This protein binds this small molecule.
Small molecule (SMILES): Nc1nc2c(ncn2[C@@H]2O[C@H](CO[P](=O)(O)O[P](=O)(O)NP(=O)(O)O)[C@@H](O)[C@H]2O)c(=O)[nH]1

Binding-site contacts:
Ligand atom O6 contacts residue SER173 of chain 1.GB at 2.6 Å (h-bond).
Ligand atom O5' contacts residue THR26 of chain 1.GB at 3.3 Å (h-bond).
Ligand atom PG contacts residue PRO82 of chain 1.GB at 3.4 Å.
Ligand atom O2B contacts residue MG1 of chain 1.QLB at 2.0 Å.
Ligand atom O2A contacts residue THR25 of chain 1.GB at 3.7 Å.
Ligand atom N3B contacts residue MG1 of chain 1.QLB at 3.2 Å.
Ligand atom O1G contacts residue ILE60 of chain 1.GB at 3.6 Å.
Ligand atom O6 contacts residue LEU175 of chain 1.GB at 3.5 Å (h-bond).
Ligand atom O1A contacts residue GLY23 of chain 1.GB at 3.3 Å.
Ligand atom C5 contacts residue ASN135 of chain 1.GB at 3.4 Å.
Ligand atom O6 contacts residue ALA174 of chain 1.GB at 2.7 Å (h-bond).
Ligand atom O1B contacts residue HIS22 of chain 1.GB at 3.1 Å (h-bond).
Ligand atom O2G contacts residue HIS84 of chain 1.GB at 3.2 Å.
Ligand atom O3G contacts residue MG1 of chain 1.QLB at 2.0 Å.
Ligand atom O6 contacts residue ASN135 of chain 1.GB at 3.0 Å (h-bond).
Ligand atom O1B contacts residue GLY23 of chain 1.GB at 3.1 Å (h-bond).
Ligand atom N7 contacts residue ASN135 of chain 1.GB at 3.0 Å (h-bond).
Ligand atom C6 contacts residue SER173 of chain 1.GB at 3.4 Å.
Ligand atom C6 contacts residue ASN135 of chain 1.GB at 3.3 Å.
Ligand atom O1A contacts residue LYS24 of chain 1.GB at 3.2 Å (salt-bridge).
Ligand atom C8 contacts residue GLY23 of chain 1.GB at 3.6 Å.
Ligand atom O2G contacts residue PRO82 of chain 1.GB at 2.6 Å (h-bond).
Ligand atom N3 contacts residue LEU175 of chain 1.GB at 3.4 Å.
Ligand atom O1A contacts residue THR26 of chain 1.GB at 2.7 Å (h-bond).
Ligand atom O1G contacts residue ASP21 of chain 1.GB at 3.4 Å (salt-bridge).
Ligand atom O3G contacts residue PRO82 of chain 1.GB at 3.5 Å (h-bond).
Ligand atom N3B contacts residue ASP21 of chain 1.GB at 3.2 Å (salt-bridge).
Ligand atom C2 contacts residue LEU175 of chain 1.GB at 3.5 Å (hydrophobic).
Ligand atom O2B contacts residue LYS24 of chain 1.GB at 3.5 Å.
Ligand atom N1 contacts residue SER173 of chain 1.GB at 3.3 Å (h-bond).
Ligand atom PG contacts residue MG1 of chain 1.QLB at 3.0 Å.
Ligand atom O1B contacts residue LYS24 of chain 1.GB at 2.7 Å (salt-bridge).
Ligand atom PB contacts residue MG1 of chain 1.QLB at 3.1 Å.
Ligand atom O1A contacts residue THR25 of chain 1.GB at 3.3 Å (h-bond).
Ligand atom N3B contacts residue LYS24 of chain 1.GB at 3.4 Å (salt-bridge).
Ligand atom O2G contacts residue GLY83 of chain 1.GB at 3.6 Å.
Ligand atom PA contacts residue THR26 of chain 1.GB at 3.3 Å.
Ligand atom O2G contacts residue THR61 of chain 1.GB at 3.6 Å.
Ligand atom O2B contacts residue THR25 of chain 1.GB at 2.6 Å (h-bond).
Ligand atom O3G contacts residue THR61 of chain 1.GB at 2.6 Å (h-bond).

Sequence of chain 1.GB:
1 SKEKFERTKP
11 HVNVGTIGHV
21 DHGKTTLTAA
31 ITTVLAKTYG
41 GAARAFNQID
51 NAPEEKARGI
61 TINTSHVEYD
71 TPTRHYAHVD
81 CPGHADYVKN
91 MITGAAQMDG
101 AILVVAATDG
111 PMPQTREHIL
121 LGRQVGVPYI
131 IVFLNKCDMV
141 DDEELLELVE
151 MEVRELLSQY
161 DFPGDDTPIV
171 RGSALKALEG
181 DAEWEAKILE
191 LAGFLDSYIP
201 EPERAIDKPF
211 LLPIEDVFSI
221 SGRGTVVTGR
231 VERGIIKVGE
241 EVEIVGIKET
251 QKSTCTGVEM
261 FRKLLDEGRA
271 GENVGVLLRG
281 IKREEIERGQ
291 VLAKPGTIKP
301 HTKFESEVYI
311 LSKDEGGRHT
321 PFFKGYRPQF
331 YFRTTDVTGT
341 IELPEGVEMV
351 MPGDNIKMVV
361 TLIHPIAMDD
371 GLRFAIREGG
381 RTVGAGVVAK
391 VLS